Binding-site contacts:
Ligand atom N05 contacts residue TYR277 of chain 1.A at 2.9 Å (h-bond).
Ligand atom C11 contacts residue TYR277 of chain 1.A at 3.8 Å (hydrophobic).
Ligand atom O01 contacts residue SER171 of chain 1.A at 3.4 Å.
Ligand atom O01 contacts residue PHE173 of chain 1.A at 3.8 Å.
Ligand atom N05 contacts residue LEU100 of chain 1.A at 3.8 Å.
Ligand atom C11 contacts residue ARG104 of chain 1.A at 3.1 Å.
Ligand atom O03 contacts residue SER172 of chain 1.A at 4.1 Å.
Ligand atom C08 contacts residue TYR277 of chain 1.A at 3.7 Å (hydrophobic).
Ligand atom C11 contacts residue PHE173 of chain 1.A at 4.3 Å (hydrophobic).
Ligand atom O03 contacts residue LEU100 of chain 1.A at 3.4 Å.
Ligand atom C08 contacts residue LEU100 of chain 1.A at 3.6 Å (hydrophobic).
Ligand atom O03 contacts residue ARG104 of chain 1.A at 2.8 Å (salt-bridge).
Ligand atom O02 contacts residue ARG104 of chain 1.A at 3.0 Å (salt-bridge).
Ligand atom O01 contacts residue SER172 of chain 1.A at 2.6 Å (h-bond).
Ligand atom C07 contacts residue PHE173 of chain 1.A at 3.7 Å (hydrophobic).
Ligand atom O03 contacts residue LEU97 of chain 1.A at 4.2 Å.
Ligand atom C10 contacts residue SER171 of chain 1.A at 4.0 Å.
Ligand atom C08 contacts residue ARG104 of chain 1.A at 4.3 Å.
Ligand atom C08 contacts residue SER172 of chain 1.A at 4.4 Å.
Ligand atom C09 contacts residue TYR80 of chain 1.A at 3.8 Å (hydrophobic).
Ligand atom C08 contacts residue PHE173 of chain 1.A at 4.3 Å (hydrophobic).
Ligand atom C09 contacts residue TYR277 of chain 1.A at 3.8 Å (hydrophobic).
Ligand atom N04 contacts residue SER171 of chain 1.A at 4.5 Å.
Ligand atom C06 contacts residue LEU97 of chain 1.A at 4.4 Å (hydrophobic).
Ligand atom C10 contacts residue PHE270 of chain 1.A at 4.0 Å (hydrophobic).
Ligand atom O03 contacts residue ALA101 of chain 1.A at 3.8 Å.
Ligand atom O01 contacts residue LEU97 of chain 1.A at 3.3 Å.
Ligand atom C07 contacts residue LEU97 of chain 1.A at 3.8 Å (hydrophobic).
Ligand atom O01 contacts residue CYS170 of chain 1.A at 4.2 Å.
Ligand atom O03 contacts residue PHE173 of chain 1.A at 3.9 Å.
Ligand atom N04 contacts residue SER172 of chain 1.A at 3.4 Å (h-bond).
Ligand atom O02 contacts residue LEU100 of chain 1.A at 3.3 Å.
Ligand atom C09 contacts residue LEU76 of chain 1.A at 3.5 Å (hydrophobic).
Ligand atom N04 contacts residue PHE173 of chain 1.A at 3.9 Å.
Ligand atom C07 contacts residue LEU100 of chain 1.A at 4.1 Å (hydrophobic).
Ligand atom C11 contacts residue LEU100 of chain 1.A at 3.4 Å (hydrophobic).
Ligand atom N04 contacts residue LEU97 of chain 1.A at 3.6 Å.
Ligand atom C07 contacts residue SER172 of chain 1.A at 3.1 Å.
Ligand atom N05 contacts residue LEU76 of chain 1.A at 3.6 Å.
Ligand atom O02 contacts residue TYR277 of chain 1.A at 3.0 Å (h-bond).

Sequence of chain 1.A:
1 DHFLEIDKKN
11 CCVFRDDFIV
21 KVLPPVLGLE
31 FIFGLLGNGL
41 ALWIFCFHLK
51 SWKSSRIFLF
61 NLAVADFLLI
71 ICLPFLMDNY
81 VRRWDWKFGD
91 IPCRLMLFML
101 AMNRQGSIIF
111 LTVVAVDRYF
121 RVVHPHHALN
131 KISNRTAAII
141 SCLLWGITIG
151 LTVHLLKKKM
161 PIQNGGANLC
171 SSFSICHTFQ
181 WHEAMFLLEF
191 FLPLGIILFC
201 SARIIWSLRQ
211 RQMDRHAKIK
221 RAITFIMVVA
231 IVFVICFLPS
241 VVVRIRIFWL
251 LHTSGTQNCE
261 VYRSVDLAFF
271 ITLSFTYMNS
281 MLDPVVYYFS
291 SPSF

A protein and the small-molecule ligand that binds it are described below.
Small molecule (SMILES): Cc1cnc(C(=O)O)c[n+]1O